The small molecule below binds the protein below.
Small molecule (SMILES): CC(=O)N[C@@H]1[C@@H](O)[C@H](O)[C@@H](CO)O[C@H]1O

Sequence of chain 1.A:
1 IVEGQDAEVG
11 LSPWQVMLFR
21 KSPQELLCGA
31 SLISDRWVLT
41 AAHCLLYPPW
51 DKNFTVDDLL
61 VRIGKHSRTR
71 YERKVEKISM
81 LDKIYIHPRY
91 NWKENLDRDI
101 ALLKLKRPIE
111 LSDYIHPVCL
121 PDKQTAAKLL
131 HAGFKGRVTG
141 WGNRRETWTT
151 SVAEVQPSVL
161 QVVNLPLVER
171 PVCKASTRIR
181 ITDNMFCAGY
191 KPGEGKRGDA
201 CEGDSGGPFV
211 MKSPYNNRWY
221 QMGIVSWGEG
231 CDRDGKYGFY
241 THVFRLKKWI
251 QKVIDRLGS

Binding-site contacts:
Ligand atom C4 contacts residue ASN53 of chain 1.A at 4.2 Å.
Ligand atom N2 contacts residue ASN53 of chain 1.A at 2.8 Å (h-bond).
Ligand atom C8 contacts residue ASN53 of chain 1.A at 4.4 Å.
Ligand atom O6 contacts residue THR55 of chain 1.A at 4.0 Å.
Ligand atom C7 contacts residue ASN53 of chain 1.A at 3.3 Å.
Ligand atom C6 contacts residue ASN53 of chain 1.A at 4.4 Å.
Ligand atom C2 contacts residue ASN53 of chain 1.A at 2.4 Å.
Ligand atom C3 contacts residue ASN53 of chain 1.A at 3.7 Å.
Ligand atom O5 contacts residue ASN53 of chain 1.A at 2.4 Å (h-bond).
Ligand atom C8 contacts residue PRO48 of chain 1.A at 4.3 Å (hydrophobic).
Ligand atom C8 contacts residue LEU46 of chain 1.A at 4.4 Å (hydrophobic).
Ligand atom C7 contacts residue LEU46 of chain 1.A at 4.2 Å (hydrophobic).
Ligand atom O7 contacts residue LEU46 of chain 1.A at 3.9 Å.
Ligand atom C1 contacts residue ASN53 of chain 1.A at 1.4 Å.
Ligand atom C5 contacts residue ASN53 of chain 1.A at 3.7 Å.
Ligand atom O7 contacts residue ASN53 of chain 1.A at 3.5 Å (h-bond).